The small molecule below binds the protein below.
Small molecule (SMILES): CC(=O)N[C@@H]1[C@@H](O)[C@H](O)[C@@H](CO)O[C@H]1O

Binding-site contacts:
Ligand atom C6 contacts residue NAG1 of chain 1.W at 3.9 Å.
Ligand atom C5 contacts residue ASN269 of chain 1.A at 3.7 Å.
Ligand atom C1 contacts residue ASN269 of chain 1.A at 1.4 Å.
Ligand atom O5 contacts residue SER267 of chain 1.A at 4.1 Å.
Ligand atom C4 contacts residue ASN269 of chain 1.A at 3.8 Å.
Ligand atom O7 contacts residue SER149 of chain 1.A at 4.2 Å.
Ligand atom C7 contacts residue ASN269 of chain 1.A at 3.2 Å.
Ligand atom C6 contacts residue SER267 of chain 1.A at 3.0 Å.
Ligand atom C2 contacts residue ASN269 of chain 1.A at 2.4 Å.
Ligand atom C5 contacts residue NAG1 of chain 1.W at 4.0 Å.
Ligand atom C3 contacts residue ASN269 of chain 1.A at 3.8 Å.
Ligand atom C6 contacts residue SER268 of chain 1.A at 4.3 Å.
Ligand atom O5 contacts residue SER268 of chain 1.A at 4.1 Å.
Ligand atom O7 contacts residue ASN269 of chain 1.A at 4.1 Å.
Ligand atom N2 contacts residue ASN269 of chain 1.A at 3.0 Å (h-bond).
Ligand atom C5 contacts residue SER267 of chain 1.A at 4.0 Å.
Ligand atom O5 contacts residue ASN269 of chain 1.A at 2.4 Å (h-bond).
Ligand atom C8 contacts residue ASN269 of chain 1.A at 3.0 Å.
Ligand atom O6 contacts residue ASN153 of chain 1.A at 4.5 Å.
Ligand atom O5 contacts residue NAG1 of chain 1.W at 4.4 Å.
Ligand atom O6 contacts residue SER267 of chain 1.A at 2.6 Å (h-bond).
Ligand atom O6 contacts residue VAL151 of chain 1.A at 3.3 Å.

Sequence of chain 1.A:
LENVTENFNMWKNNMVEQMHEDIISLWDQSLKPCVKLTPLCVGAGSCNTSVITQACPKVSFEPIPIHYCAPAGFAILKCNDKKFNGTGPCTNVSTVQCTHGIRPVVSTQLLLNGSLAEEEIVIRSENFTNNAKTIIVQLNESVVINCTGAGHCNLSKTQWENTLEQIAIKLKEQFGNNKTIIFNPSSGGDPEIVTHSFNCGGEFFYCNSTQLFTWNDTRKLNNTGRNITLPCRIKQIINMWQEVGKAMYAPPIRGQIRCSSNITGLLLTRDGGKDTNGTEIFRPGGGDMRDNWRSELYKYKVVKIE